Binding-site contacts:
Ligand atom C7 contacts residue SER261 of chain 1.B at 3.7 Å.
Ligand atom O6 contacts residue PRO267 of chain 1.B at 3.5 Å.
Ligand atom C1 contacts residue PRO265 of chain 1.B at 3.9 Å (hydrophobic).
Ligand atom N2 contacts residue SER261 of chain 1.B at 4.4 Å.
Ligand atom O5 contacts residue GLN15 of chain 1.B at 4.1 Å.
Ligand atom O6 contacts residue GLN15 of chain 1.B at 3.9 Å.
Ligand atom C7 contacts residue ASN308 of chain 1.B at 3.6 Å.
Ligand atom O6 contacts residue HIS266 of chain 1.B at 4.2 Å.
Ligand atom O3 contacts residue PRO265 of chain 1.B at 4.4 Å.
Ligand atom C8 contacts residue PRO267 of chain 1.B at 4.0 Å (hydrophobic).
Ligand atom N2 contacts residue ASN308 of chain 1.B at 2.9 Å (h-bond).
Ligand atom C6 contacts residue HIS266 of chain 1.B at 3.8 Å.
Ligand atom N2 contacts residue PRO265 of chain 1.B at 2.8 Å (h-bond).
Ligand atom C8 contacts residue PRO265 of chain 1.B at 3.8 Å (hydrophobic).
Ligand atom C1 contacts residue ASN308 of chain 1.B at 1.4 Å.
Ligand atom O7 contacts residue MET262 of chain 1.B at 4.2 Å.
Ligand atom C8 contacts residue SER261 of chain 1.B at 3.5 Å.
Ligand atom O7 contacts residue ASN308 of chain 1.B at 3.9 Å.
Ligand atom C5 contacts residue ASN308 of chain 1.B at 3.6 Å.
Ligand atom C5 contacts residue GLN15 of chain 1.B at 4.2 Å.
Ligand atom O5 contacts residue ASN308 of chain 1.B at 2.3 Å (h-bond).
Ligand atom C6 contacts residue PRO267 of chain 1.B at 4.0 Å (hydrophobic).
Ligand atom C3 contacts residue ASN308 of chain 1.B at 3.8 Å.
Ligand atom C2 contacts residue PRO265 of chain 1.B at 3.6 Å (hydrophobic).
Ligand atom C4 contacts residue ASN308 of chain 1.B at 4.2 Å.
Ligand atom O7 contacts residue SER261 of chain 1.B at 3.4 Å.
Ligand atom C3 contacts residue PRO265 of chain 1.B at 3.8 Å (hydrophobic).
Ligand atom C7 contacts residue PRO265 of chain 1.B at 3.7 Å (hydrophobic).
Ligand atom C1 contacts residue GLN15 of chain 1.B at 4.2 Å.
Ligand atom O6 contacts residue SER310 of chain 1.B at 3.5 Å (h-bond).
Ligand atom C2 contacts residue ASN308 of chain 1.B at 2.5 Å.

The protein below binds the small molecule below.
Small molecule (SMILES): CC(=O)N[C@H]1[C@H](O[C@H]2[C@H](O)[C@@H](NC(C)=O)CO[C@@H]2CO)O[C@H](CO)[C@@H](O)[C@@H]1O

Sequence of chain 1.B:
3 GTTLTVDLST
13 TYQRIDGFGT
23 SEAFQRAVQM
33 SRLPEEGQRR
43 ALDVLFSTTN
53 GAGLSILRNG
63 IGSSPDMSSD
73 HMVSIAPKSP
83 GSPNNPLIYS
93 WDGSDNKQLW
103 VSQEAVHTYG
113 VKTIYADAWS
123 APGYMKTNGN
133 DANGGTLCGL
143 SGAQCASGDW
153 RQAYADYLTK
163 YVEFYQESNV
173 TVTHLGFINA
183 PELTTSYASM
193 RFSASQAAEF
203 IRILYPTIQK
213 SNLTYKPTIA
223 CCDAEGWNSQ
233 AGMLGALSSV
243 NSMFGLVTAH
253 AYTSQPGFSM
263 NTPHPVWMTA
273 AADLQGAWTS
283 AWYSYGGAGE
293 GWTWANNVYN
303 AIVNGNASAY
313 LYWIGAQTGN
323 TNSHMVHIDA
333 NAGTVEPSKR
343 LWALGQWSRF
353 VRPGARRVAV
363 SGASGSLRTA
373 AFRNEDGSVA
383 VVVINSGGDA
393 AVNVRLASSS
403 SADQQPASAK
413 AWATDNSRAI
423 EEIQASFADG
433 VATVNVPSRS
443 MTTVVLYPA